This protein binds this small molecule.
Small molecule (SMILES): [H]/N=C\CNC(=O)CNC(=O)[C@H](Cc1ccccc1)NC(=O)[C@@H](NS(C)(=O)=O)c1cccc(Cl)c1

Binding-site contacts:
Ligand atom C5 contacts residue GLY52 of chain 1.A at 3.5 Å.
Ligand atom N18 contacts residue SER3 of chain 1.A at 3.2 Å (h-bond).
Ligand atom C2 contacts residue GLU5 of chain 1.A at 3.6 Å.
Ligand atom N33 contacts residue SER119 of chain 1.A at 3.6 Å.
Ligand atom O30 contacts residue SER3 of chain 1.A at 3.0 Å (h-bond).
Ligand atom N33 contacts residue CYS122 of chain 1.A at 2.6 Å (h-bond).
Ligand atom CL1 contacts residue ASN44 of chain 1.A at 3.4 Å.
Ligand atom N10 contacts residue GLY51 of chain 1.A at 2.8 Å (h-bond).
Ligand atom C17 contacts residue SER3 of chain 1.A at 3.6 Å.
Ligand atom C7 contacts residue GLY51 of chain 1.A at 3.4 Å.
Ligand atom CL1 contacts residue ALA46 of chain 1.A at 3.1 Å.
Ligand atom C27 contacts residue TRP55 of chain 1.A at 3.4 Å (hydrophobic).
Ligand atom N29 contacts residue VAL53 of chain 1.A at 2.9 Å (h-bond).
Ligand atom C2 contacts residue TRP55 of chain 1.A at 3.6 Å (hydrophobic).
Ligand atom C2 contacts residue ARG48 of chain 1.A at 3.5 Å.
Ligand atom O11 contacts residue SER4 of chain 1.A at 3.4 Å.
Ligand atom C9 contacts residue GLY51 of chain 1.A at 3.5 Å.
Ligand atom C27 contacts residue VAL53 of chain 1.A at 3.1 Å (hydrophobic).
Ligand atom C28 contacts residue TRP55 of chain 1.A at 3.6 Å (hydrophobic).
Ligand atom N18 contacts residue TRP55 of chain 1.A at 3.2 Å (h-bond).
Ligand atom O30 contacts residue TRP55 of chain 1.A at 3.4 Å (h-bond).
Ligand atom C31 contacts residue CYS122 of chain 1.A at 2.8 Å (hydrophobic).
Ligand atom N33 contacts residue GLN115 of chain 1.A at 3.1 Å (h-bond).
Ligand atom O19 contacts residue VAL53 of chain 1.A at 3.4 Å (h-bond).
Ligand atom C28 contacts residue VAL53 of chain 1.A at 3.5 Å (hydrophobic).
Ligand atom O19 contacts residue GLY52 of chain 1.A at 3.1 Å.
Ligand atom CL1 contacts residue ASP26 of chain 1.A at 3.5 Å.
Ligand atom CL1 contacts residue GLY47 of chain 1.A at 3.4 Å.
Ligand atom O30 contacts residue GLY2 of chain 1.A at 3.2 Å.
Ligand atom C1 contacts residue GLU5 of chain 1.A at 3.2 Å.
Ligand atom C16 contacts residue SER3 of chain 1.A at 3.2 Å.
Ligand atom C28 contacts residue CYS122 of chain 1.A at 3.4 Å (hydrophobic).
Ligand atom CL1 contacts residue GLY52 of chain 1.A at 3.6 Å.
Ligand atom N8 contacts residue GLU5 of chain 1.A at 3.6 Å.
Ligand atom C32 contacts residue CYS122 of chain 1.A at 1.7 Å (hydrophobic).
Ligand atom N29 contacts residue CYS122 of chain 1.A at 2.9 Å (h-bond).
Ligand atom O19 contacts residue ASN44 of chain 1.A at 3.0 Å (h-bond).
Ligand atom C5 contacts residue GLY51 of chain 1.A at 3.5 Å.
Ligand atom O11 contacts residue GLU5 of chain 1.A at 3.1 Å (salt-bridge).
Ligand atom C25 contacts residue SER4 of chain 1.A at 3.5 Å.

Sequence of chain 1.A:
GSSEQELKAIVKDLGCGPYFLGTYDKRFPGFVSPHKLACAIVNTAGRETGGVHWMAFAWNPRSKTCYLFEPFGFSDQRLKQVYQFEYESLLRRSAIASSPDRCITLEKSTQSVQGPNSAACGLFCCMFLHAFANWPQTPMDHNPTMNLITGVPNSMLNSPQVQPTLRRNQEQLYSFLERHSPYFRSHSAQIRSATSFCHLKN